Sequence of chain 1.B:
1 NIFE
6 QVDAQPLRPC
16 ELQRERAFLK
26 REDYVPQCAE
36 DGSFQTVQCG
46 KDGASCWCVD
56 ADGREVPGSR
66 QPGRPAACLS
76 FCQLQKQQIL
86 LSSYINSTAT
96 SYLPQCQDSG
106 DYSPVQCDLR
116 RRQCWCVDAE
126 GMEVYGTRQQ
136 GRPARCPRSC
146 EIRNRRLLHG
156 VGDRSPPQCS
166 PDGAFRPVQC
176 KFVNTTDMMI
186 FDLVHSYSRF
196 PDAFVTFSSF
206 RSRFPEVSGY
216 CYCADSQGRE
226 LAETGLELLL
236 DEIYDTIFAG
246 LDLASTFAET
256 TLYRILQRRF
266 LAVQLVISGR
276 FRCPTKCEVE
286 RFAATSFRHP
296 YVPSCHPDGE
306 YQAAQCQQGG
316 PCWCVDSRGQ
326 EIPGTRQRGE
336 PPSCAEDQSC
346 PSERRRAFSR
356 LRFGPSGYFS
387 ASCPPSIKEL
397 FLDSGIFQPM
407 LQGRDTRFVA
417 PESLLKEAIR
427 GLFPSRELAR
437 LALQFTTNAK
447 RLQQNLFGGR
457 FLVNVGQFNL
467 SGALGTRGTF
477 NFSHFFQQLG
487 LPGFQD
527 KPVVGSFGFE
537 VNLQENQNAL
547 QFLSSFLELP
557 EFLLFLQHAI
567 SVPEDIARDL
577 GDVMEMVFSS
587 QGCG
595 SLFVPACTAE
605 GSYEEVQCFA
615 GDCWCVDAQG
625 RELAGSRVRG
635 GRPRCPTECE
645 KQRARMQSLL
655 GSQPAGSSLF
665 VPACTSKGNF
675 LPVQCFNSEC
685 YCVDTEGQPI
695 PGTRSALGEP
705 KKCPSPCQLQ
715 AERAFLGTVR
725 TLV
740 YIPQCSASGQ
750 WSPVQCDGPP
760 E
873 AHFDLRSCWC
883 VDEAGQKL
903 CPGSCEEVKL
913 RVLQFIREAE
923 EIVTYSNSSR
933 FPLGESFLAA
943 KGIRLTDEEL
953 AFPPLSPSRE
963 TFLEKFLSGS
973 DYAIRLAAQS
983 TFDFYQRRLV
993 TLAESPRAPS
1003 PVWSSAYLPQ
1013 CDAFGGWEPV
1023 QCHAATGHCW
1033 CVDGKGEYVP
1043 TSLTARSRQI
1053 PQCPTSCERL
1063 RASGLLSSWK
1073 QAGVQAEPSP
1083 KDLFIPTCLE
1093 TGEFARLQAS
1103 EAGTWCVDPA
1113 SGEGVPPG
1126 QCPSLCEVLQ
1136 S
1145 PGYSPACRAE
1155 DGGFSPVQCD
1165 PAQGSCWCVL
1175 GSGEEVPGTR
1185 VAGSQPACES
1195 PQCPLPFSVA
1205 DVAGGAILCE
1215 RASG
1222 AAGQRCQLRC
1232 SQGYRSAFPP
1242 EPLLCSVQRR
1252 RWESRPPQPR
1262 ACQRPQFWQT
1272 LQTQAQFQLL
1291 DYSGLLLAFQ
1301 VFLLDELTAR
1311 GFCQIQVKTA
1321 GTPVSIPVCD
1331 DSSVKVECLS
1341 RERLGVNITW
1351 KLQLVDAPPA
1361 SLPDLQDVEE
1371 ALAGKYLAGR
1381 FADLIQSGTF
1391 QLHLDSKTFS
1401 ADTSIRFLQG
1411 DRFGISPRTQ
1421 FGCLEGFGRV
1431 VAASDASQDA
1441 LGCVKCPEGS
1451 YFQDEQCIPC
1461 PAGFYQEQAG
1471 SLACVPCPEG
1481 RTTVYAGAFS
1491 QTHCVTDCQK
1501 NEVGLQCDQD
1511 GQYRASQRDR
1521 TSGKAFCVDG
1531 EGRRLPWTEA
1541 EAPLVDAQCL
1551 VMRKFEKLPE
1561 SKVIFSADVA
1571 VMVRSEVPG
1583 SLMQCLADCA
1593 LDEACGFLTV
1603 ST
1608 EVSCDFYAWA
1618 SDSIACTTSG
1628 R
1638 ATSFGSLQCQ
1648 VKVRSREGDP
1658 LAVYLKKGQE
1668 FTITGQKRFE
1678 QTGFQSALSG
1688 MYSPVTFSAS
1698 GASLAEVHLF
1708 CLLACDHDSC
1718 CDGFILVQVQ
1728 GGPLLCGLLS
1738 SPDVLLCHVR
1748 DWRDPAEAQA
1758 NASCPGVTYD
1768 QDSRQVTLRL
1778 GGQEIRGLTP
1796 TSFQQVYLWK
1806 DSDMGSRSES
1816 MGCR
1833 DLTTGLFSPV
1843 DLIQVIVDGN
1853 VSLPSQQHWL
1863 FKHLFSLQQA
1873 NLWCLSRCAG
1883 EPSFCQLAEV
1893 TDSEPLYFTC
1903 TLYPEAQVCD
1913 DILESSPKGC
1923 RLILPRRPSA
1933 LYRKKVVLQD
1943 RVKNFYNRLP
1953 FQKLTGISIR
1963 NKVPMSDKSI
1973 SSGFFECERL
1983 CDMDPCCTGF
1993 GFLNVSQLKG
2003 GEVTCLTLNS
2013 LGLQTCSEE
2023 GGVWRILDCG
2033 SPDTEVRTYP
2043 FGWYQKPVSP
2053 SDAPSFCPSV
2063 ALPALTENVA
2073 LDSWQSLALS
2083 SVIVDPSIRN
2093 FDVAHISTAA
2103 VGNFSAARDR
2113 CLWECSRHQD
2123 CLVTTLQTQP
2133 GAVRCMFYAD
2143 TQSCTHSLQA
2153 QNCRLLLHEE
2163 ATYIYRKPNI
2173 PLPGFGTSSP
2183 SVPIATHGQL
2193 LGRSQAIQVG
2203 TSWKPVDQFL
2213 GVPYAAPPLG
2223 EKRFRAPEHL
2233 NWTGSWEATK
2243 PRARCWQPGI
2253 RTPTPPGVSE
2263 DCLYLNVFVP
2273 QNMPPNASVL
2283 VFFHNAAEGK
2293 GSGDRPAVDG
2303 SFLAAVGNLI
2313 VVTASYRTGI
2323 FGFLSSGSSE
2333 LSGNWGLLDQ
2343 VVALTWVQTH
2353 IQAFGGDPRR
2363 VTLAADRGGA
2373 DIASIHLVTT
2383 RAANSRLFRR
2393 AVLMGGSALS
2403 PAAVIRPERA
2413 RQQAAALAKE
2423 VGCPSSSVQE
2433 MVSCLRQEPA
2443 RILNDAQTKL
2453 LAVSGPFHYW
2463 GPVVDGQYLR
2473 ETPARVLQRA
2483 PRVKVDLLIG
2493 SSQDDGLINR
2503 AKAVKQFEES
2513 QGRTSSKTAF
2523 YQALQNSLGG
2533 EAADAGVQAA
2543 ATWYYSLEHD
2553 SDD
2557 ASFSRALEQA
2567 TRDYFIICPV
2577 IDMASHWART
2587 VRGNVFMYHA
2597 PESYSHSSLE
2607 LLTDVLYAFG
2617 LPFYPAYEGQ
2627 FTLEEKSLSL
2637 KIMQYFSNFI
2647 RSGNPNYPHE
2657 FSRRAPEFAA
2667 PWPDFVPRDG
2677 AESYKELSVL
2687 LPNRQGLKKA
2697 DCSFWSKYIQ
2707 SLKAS

Binding-site contacts:
Ligand atom C8 contacts residue PHE1413 of chain 1.B at 3.7 Å (hydrophobic).
Ligand atom C4 contacts residue ASN1347 of chain 1.B at 4.2 Å.
Ligand atom C2 contacts residue ASN1347 of chain 1.B at 2.4 Å.
Ligand atom C1 contacts residue ASN1347 of chain 1.B at 1.4 Å.
Ligand atom C8 contacts residue VAL1336 of chain 1.B at 3.9 Å (hydrophobic).
Ligand atom O5 contacts residue ASN1347 of chain 1.B at 2.4 Å (h-bond).
Ligand atom C7 contacts residue ASN1347 of chain 1.B at 3.3 Å.
Ligand atom C1 contacts residue GLN1277 of chain 1.B at 4.4 Å.
Ligand atom O6 contacts residue LEU1408 of chain 1.B at 3.5 Å.
Ligand atom C8 contacts residue ASP1411 of chain 1.B at 3.8 Å.
Ligand atom C6 contacts residue GLN1275 of chain 1.B at 4.0 Å.
Ligand atom O7 contacts residue ASN1347 of chain 1.B at 3.4 Å (h-bond).
Ligand atom C3 contacts residue ASN1347 of chain 1.B at 3.7 Å.
Ligand atom O5 contacts residue GLN1275 of chain 1.B at 3.0 Å (h-bond).
Ligand atom C5 contacts residue GLN1275 of chain 1.B at 4.1 Å.
Ligand atom C7 contacts residue PHE1413 of chain 1.B at 4.3 Å (hydrophobic).
Ligand atom C8 contacts residue ASN1347 of chain 1.B at 4.4 Å.
Ligand atom C1 contacts residue GLN1275 of chain 1.B at 3.7 Å.
Ligand atom O7 contacts residue LYS1335 of chain 1.B at 3.5 Å.
Ligand atom C5 contacts residue PHE1413 of chain 1.B at 3.9 Å (hydrophobic).
Ligand atom O7 contacts residue PHE1413 of chain 1.B at 4.5 Å.
Ligand atom N2 contacts residue ASN1347 of chain 1.B at 2.8 Å (h-bond).
Ligand atom C8 contacts residue LYS1335 of chain 1.B at 4.0 Å.
Ligand atom C6 contacts residue LEU1408 of chain 1.B at 4.1 Å (hydrophobic).
Ligand atom C5 contacts residue ASN1347 of chain 1.B at 3.7 Å.
Ligand atom O5 contacts residue PHE1413 of chain 1.B at 4.2 Å.
Ligand atom C7 contacts residue LYS1335 of chain 1.B at 4.0 Å.
Ligand atom O6 contacts residue GLN1275 of chain 1.B at 3.7 Å.
Ligand atom C8 contacts residue GLU1337 of chain 1.B at 3.6 Å.
Ligand atom C6 contacts residue PHE1413 of chain 1.B at 3.5 Å (hydrophobic).

A protein and the small-molecule ligand that binds it are described below.
Small molecule (SMILES): CC(=O)N[C@H]1[C@H](O[C@H]2[C@H](O)[C@@H](NC(C)=O)CO[C@@H]2CO)O[C@H](CO)[C@@H](O)[C@@H]1O